Binding-site contacts:
Ligand atom C4 contacts residue ASN300 of chain 2.A at 4.1 Å.
Ligand atom C6 contacts residue ARG447 of chain 2.A at 4.3 Å.
Ligand atom C8 contacts residue ASN336 of chain 2.A at 3.3 Å.
Ligand atom C3 contacts residue ASN300 of chain 2.A at 3.6 Å.
Ligand atom C5 contacts residue ARG447 of chain 2.A at 4.3 Å.
Ligand atom C8 contacts residue VAL337 of chain 2.A at 4.0 Å (hydrophobic).
Ligand atom C7 contacts residue ASN300 of chain 2.A at 3.3 Å.
Ligand atom O3 contacts residue GLN298 of chain 2.A at 4.3 Å.
Ligand atom C7 contacts residue ASN336 of chain 2.A at 4.3 Å.
Ligand atom O7 contacts residue ASN336 of chain 2.A at 4.2 Å.
Ligand atom O7 contacts residue ASN300 of chain 2.A at 3.5 Å (h-bond).
Ligand atom C5 contacts residue ASN300 of chain 2.A at 3.6 Å.
Ligand atom C2 contacts residue ASN300 of chain 2.A at 2.3 Å.
Ligand atom C8 contacts residue GLN298 of chain 2.A at 4.0 Å.
Ligand atom C3 contacts residue GLN298 of chain 2.A at 3.6 Å.
Ligand atom O5 contacts residue ASN300 of chain 2.A at 2.4 Å (h-bond).
Ligand atom N2 contacts residue GLN298 of chain 2.A at 3.9 Å.
Ligand atom C2 contacts residue GLN298 of chain 2.A at 4.1 Å.
Ligand atom C8 contacts residue ASN300 of chain 2.A at 4.4 Å.
Ligand atom C1 contacts residue GLN298 of chain 2.A at 4.0 Å.
Ligand atom C8 contacts residue SER338 of chain 2.A at 3.5 Å.
Ligand atom N2 contacts residue ASN300 of chain 2.A at 2.7 Å (h-bond).
Ligand atom O5 contacts residue ARG447 of chain 2.A at 3.1 Å (salt-bridge).
Ligand atom C1 contacts residue ASN300 of chain 2.A at 1.4 Å.
Ligand atom C8 contacts residue SER416 of chain 2.A at 4.2 Å.
Ligand atom O7 contacts residue SER416 of chain 2.A at 4.2 Å.
Ligand atom C1 contacts residue ARG447 of chain 2.A at 3.9 Å.

Sequence of chain 2.A:
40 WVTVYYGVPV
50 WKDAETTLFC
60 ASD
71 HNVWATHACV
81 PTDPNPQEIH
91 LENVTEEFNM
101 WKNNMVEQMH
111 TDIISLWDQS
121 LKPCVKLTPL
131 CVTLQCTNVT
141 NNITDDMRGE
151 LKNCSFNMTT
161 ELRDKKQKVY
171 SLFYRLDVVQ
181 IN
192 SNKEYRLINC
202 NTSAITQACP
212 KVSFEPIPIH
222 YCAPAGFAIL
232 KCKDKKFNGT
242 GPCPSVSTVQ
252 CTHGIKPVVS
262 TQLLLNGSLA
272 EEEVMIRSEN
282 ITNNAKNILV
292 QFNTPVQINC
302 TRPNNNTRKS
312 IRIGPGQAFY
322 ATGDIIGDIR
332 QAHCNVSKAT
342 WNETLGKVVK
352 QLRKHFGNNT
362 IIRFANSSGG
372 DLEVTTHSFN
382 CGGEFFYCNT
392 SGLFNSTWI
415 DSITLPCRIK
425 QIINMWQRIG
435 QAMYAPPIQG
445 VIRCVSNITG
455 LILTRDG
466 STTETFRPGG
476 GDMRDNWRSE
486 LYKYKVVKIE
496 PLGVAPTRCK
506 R

This small molecule binds to this protein.
Small molecule (SMILES): CC(=O)N[C@@H]1[C@@H](O)[C@H](O)[C@@H](CO)O[C@H]1O